Binding-site contacts:
Ligand atom C6 contacts residue PRO576 of chain 1.G at 3.6 Å (hydrophobic).
Ligand atom C1 contacts residue GLN577 of chain 1.G at 4.0 Å.
Ligand atom O6 contacts residue THR578 of chain 1.G at 3.6 Å (h-bond).
Ligand atom C8 contacts residue ASN328 of chain 1.G at 4.0 Å.
Ligand atom C3 contacts residue ASN328 of chain 1.G at 3.8 Å.
Ligand atom C3 contacts residue GLN577 of chain 1.G at 4.1 Å.
Ligand atom O3 contacts residue GLN577 of chain 1.G at 4.3 Å.
Ligand atom O7 contacts residue ASN328 of chain 1.G at 3.5 Å (h-bond).
Ligand atom O5 contacts residue GLN577 of chain 1.G at 3.7 Å.
Ligand atom O5 contacts residue PRO576 of chain 1.G at 4.1 Å.
Ligand atom C4 contacts residue GLN577 of chain 1.G at 3.7 Å.
Ligand atom N2 contacts residue ASN328 of chain 1.G at 2.8 Å (h-bond).
Ligand atom C4 contacts residue ASN328 of chain 1.G at 4.2 Å.
Ligand atom O6 contacts residue PRO576 of chain 1.G at 2.7 Å (h-bond).
Ligand atom C2 contacts residue GLN577 of chain 1.G at 3.5 Å.
Ligand atom C5 contacts residue GLN577 of chain 1.G at 4.2 Å.
Ligand atom C5 contacts residue ASN328 of chain 1.G at 3.7 Å.
Ligand atom O7 contacts residue GLN577 of chain 1.G at 3.8 Å.
Ligand atom C1 contacts residue ASN328 of chain 1.G at 1.4 Å.
Ligand atom C6 contacts residue LEU579 of chain 1.G at 3.9 Å (hydrophobic).
Ligand atom O6 contacts residue GLN577 of chain 1.G at 3.3 Å.
Ligand atom O5 contacts residue ASN328 of chain 1.G at 2.4 Å (h-bond).
Ligand atom C2 contacts residue ASN328 of chain 1.G at 2.5 Å.
Ligand atom O6 contacts residue LEU579 of chain 1.G at 3.2 Å.
Ligand atom C7 contacts residue ASN328 of chain 1.G at 3.2 Å.
Ligand atom C5 contacts residue PRO576 of chain 1.G at 4.5 Å (hydrophobic).

Sequence of chain 1.G:
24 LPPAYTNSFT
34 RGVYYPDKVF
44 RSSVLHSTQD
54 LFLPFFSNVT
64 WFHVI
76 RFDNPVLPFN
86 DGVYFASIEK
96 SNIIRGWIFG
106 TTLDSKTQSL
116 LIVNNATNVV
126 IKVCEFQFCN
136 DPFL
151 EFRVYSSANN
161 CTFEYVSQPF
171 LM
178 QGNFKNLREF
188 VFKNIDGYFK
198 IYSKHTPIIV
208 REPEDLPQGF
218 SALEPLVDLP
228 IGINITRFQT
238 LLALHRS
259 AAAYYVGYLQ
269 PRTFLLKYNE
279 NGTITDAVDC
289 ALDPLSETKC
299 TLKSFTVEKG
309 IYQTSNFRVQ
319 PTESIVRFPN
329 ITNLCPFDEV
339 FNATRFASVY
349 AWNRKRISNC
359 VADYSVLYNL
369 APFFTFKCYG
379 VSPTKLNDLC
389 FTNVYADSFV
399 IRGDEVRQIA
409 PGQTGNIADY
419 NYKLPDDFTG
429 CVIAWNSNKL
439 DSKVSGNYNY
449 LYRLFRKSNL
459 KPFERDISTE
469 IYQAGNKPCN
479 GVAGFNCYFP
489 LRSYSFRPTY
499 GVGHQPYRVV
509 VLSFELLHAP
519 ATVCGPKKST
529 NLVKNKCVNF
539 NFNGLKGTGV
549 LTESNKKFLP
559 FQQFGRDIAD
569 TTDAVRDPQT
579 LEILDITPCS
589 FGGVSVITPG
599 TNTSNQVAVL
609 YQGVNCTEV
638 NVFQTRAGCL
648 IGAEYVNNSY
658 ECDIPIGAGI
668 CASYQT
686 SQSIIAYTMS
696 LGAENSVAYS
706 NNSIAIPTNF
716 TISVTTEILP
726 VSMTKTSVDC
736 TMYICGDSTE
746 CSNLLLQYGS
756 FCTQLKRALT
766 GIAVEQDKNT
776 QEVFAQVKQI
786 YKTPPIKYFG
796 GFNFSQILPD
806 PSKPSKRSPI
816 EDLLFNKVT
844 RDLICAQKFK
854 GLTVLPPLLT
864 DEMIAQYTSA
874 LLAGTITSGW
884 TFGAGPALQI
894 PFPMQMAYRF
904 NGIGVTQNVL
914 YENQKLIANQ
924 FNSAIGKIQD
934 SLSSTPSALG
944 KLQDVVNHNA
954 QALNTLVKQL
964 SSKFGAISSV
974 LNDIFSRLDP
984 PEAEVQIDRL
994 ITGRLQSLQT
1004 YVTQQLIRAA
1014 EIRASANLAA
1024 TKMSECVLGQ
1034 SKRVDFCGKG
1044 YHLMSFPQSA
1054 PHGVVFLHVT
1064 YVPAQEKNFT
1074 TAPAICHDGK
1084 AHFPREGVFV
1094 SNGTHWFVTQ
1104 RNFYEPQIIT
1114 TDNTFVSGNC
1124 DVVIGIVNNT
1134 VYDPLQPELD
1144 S

A protein and the small-molecule ligand that binds it are described below.
Small molecule (SMILES): CC(=O)N[C@@H]1[C@@H](O)[C@H](O)[C@@H](CO)O[C@H]1O